A protein and the small-molecule ligand that binds it are described below.
Small molecule (SMILES): C[C@H](O)CNCc1c(Cl)cccc1Cl

Sequence of chain 1.A:
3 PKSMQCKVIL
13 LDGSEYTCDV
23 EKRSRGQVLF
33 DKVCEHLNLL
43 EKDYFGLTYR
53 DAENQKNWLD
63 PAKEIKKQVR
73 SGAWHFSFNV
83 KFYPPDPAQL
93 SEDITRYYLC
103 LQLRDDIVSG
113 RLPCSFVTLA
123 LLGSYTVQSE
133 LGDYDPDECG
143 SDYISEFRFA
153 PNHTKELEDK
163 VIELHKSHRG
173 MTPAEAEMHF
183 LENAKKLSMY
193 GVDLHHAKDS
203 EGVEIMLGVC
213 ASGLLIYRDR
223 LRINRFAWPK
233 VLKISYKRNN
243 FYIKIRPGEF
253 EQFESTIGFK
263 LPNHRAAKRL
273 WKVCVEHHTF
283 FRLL

Binding-site contacts:
Ligand atom C7 contacts residue ILE207 of chain 1.A at 3.3 Å (hydrophobic).
Ligand atom C9 contacts residue HIS198 of chain 1.A at 3.6 Å.
Ligand atom C8 contacts residue HIS198 of chain 1.A at 3.4 Å.
Ligand atom C6 contacts residue ALA199 of chain 1.A at 3.9 Å (hydrophobic).
Ligand atom C5 contacts residue GLU206 of chain 1.A at 3.6 Å.
Ligand atom C7 contacts residue HIS198 of chain 1.A at 3.8 Å.
Ligand atom C5 contacts residue HIS198 of chain 1.A at 4.4 Å.
Ligand atom C4 contacts residue HIS198 of chain 1.A at 4.2 Å.
Ligand atom N contacts residue HIS198 of chain 1.A at 4.2 Å.
Ligand atom C8 contacts residue GLU206 of chain 1.A at 4.2 Å.
Ligand atom C7 contacts residue GLU206 of chain 1.A at 3.8 Å.
Ligand atom CL1 contacts residue HIS198 of chain 1.A at 3.5 Å.
Ligand atom C6 contacts residue HIS198 of chain 1.A at 4.0 Å.
Ligand atom C4 contacts residue GLU206 of chain 1.A at 3.9 Å.
Ligand atom O contacts residue HIS198 of chain 1.A at 3.6 Å.
Ligand atom C7 contacts residue ALA199 of chain 1.A at 3.5 Å (hydrophobic).
Ligand atom C3 contacts residue GLU206 of chain 1.A at 4.3 Å.
Ligand atom CL contacts residue GLU206 of chain 1.A at 3.4 Å.
Ligand atom C6 contacts residue GLU206 of chain 1.A at 3.8 Å.
Ligand atom C8 contacts residue ILE207 of chain 1.A at 3.6 Å (hydrophobic).
Ligand atom C9 contacts residue GLU206 of chain 1.A at 4.1 Å.